Binding-site contacts:
Ligand atom C4 contacts residue ASN287 of chain 1.I at 4.2 Å.
Ligand atom C2 contacts residue ASN287 of chain 1.I at 2.5 Å.
Ligand atom N2 contacts residue ASN287 of chain 1.I at 2.9 Å (h-bond).
Ligand atom C7 contacts residue ASN287 of chain 1.I at 3.4 Å.
Ligand atom C1 contacts residue ASN287 of chain 1.I at 1.4 Å.
Ligand atom O7 contacts residue ASN287 of chain 1.I at 3.6 Å (h-bond).
Ligand atom O6 contacts residue THR288 of chain 1.I at 4.2 Å.
Ligand atom C3 contacts residue ASN287 of chain 1.I at 3.8 Å.
Ligand atom O5 contacts residue ASN287 of chain 1.I at 2.4 Å (h-bond).
Ligand atom C5 contacts residue ASN287 of chain 1.I at 3.7 Å.
Ligand atom O6 contacts residue SER289 of chain 1.I at 4.2 Å.

Sequence of chain 1.I:
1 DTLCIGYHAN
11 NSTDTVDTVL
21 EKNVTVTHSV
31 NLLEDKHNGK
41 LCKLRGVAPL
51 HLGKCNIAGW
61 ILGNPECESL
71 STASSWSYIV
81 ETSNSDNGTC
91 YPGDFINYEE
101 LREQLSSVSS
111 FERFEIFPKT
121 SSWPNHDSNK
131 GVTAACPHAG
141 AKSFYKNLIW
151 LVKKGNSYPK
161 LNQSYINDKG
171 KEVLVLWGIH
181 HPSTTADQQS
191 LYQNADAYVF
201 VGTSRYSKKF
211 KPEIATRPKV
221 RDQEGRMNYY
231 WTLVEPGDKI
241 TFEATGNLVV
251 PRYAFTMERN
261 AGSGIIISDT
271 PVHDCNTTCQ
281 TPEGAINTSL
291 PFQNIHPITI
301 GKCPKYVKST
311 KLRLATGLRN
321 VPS

This small molecule binds to this protein.
Small molecule (SMILES): CC(=O)N[C@@H]1[C@@H](O)[C@H](O)[C@@H](CO)O[C@H]1O